This small molecule binds to this protein.
Small molecule (SMILES): O=C(NC1=NCCS1)c1sc2cc(F)ccc2c1Cl

Sequence of chain 1.A:
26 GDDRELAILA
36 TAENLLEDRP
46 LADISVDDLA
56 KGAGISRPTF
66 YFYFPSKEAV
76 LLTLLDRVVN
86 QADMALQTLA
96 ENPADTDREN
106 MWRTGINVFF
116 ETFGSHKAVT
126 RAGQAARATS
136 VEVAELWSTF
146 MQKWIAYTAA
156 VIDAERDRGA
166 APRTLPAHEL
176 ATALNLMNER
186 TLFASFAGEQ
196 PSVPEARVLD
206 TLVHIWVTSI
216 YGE

Binding-site contacts:
Ligand atom N09 contacts residue PHE114 of chain 1.A at 3.6 Å.
Ligand atom C06 contacts residue PHE114 of chain 1.A at 3.4 Å (hydrophobic).
Ligand atom C02 contacts residue THR153 of chain 1.A at 3.4 Å.
Ligand atom S12 contacts residue MET146 of chain 1.A at 3.5 Å (h-bond).
Ligand atom S14 contacts residue ILE111 of chain 1.A at 3.4 Å.
Ligand atom C05 contacts residue TRP211 of chain 1.A at 3.5 Å (hydrophobic).
Ligand atom C04 contacts residue TRP211 of chain 1.A at 3.8 Å (hydrophobic).
Ligand atom C11 contacts residue PHE118 of chain 1.A at 3.8 Å (hydrophobic).
Ligand atom C06 contacts residue ASN180 of chain 1.A at 3.8 Å.
Ligand atom N07 contacts residue ASN180 of chain 1.A at 2.9 Å (h-bond).
Ligand atom C02 contacts residue TYR152 of chain 1.A at 3.6 Å (hydrophobic).
Ligand atom O13 contacts residue PHE114 of chain 1.A at 3.3 Å.
Ligand atom CL1 contacts residue LEU91 of chain 1.A at 4.0 Å.
Ligand atom C10 contacts residue ASN183 of chain 1.A at 3.7 Å.
Ligand atom CL1 contacts residue TRP149 of chain 1.A at 3.4 Å.
Ligand atom N07 contacts residue PHE114 of chain 1.A at 3.6 Å.
Ligand atom F18 contacts residue TRP107 of chain 1.A at 3.4 Å.
Ligand atom C04 contacts residue THR153 of chain 1.A at 3.5 Å.
Ligand atom S14 contacts residue GLY110 of chain 1.A at 3.7 Å.
Ligand atom S14 contacts residue TRP211 of chain 1.A at 3.5 Å.
Ligand atom CL1 contacts residue ASN180 of chain 1.A at 3.5 Å.
Ligand atom CL1 contacts residue THR153 of chain 1.A at 3.2 Å.
Ligand atom C08 contacts residue PHE114 of chain 1.A at 3.9 Å (hydrophobic).
Ligand atom S12 contacts residue TRP149 of chain 1.A at 3.9 Å.
Ligand atom C10 contacts residue GLU184 of chain 1.A at 3.5 Å.
Ligand atom C16 contacts residue GLY110 of chain 1.A at 3.8 Å.
Ligand atom C04 contacts residue PHE114 of chain 1.A at 3.8 Å (hydrophobic).
Ligand atom C06 contacts residue ASN183 of chain 1.A at 3.8 Å.
Ligand atom C11 contacts residue TRP142 of chain 1.A at 4.0 Å (hydrophobic).
Ligand atom C15 contacts residue GLY110 of chain 1.A at 4.0 Å.
Ligand atom C01 contacts residue TYR152 of chain 1.A at 3.5 Å (hydrophobic).
Ligand atom C03 contacts residue THR153 of chain 1.A at 3.7 Å.
Ligand atom C15 contacts residue TRP211 of chain 1.A at 3.8 Å (hydrophobic).
Ligand atom C05 contacts residue PHE114 of chain 1.A at 3.7 Å (hydrophobic).
Ligand atom C17 contacts residue TRP107 of chain 1.A at 3.6 Å (hydrophobic).
Ligand atom N09 contacts residue ASN183 of chain 1.A at 3.4 Å.
Ligand atom C16 contacts residue TRP107 of chain 1.A at 3.5 Å (hydrophobic).
Ligand atom C10 contacts residue LEU187 of chain 1.A at 3.8 Å (hydrophobic).
Ligand atom C08 contacts residue ASN180 of chain 1.A at 3.7 Å.
Ligand atom O13 contacts residue ASN183 of chain 1.A at 3.0 Å (h-bond).